Binding-site contacts:
Ligand atom O3 contacts residue ARG213 of chain 1.D at 3.8 Å.
Ligand atom N1 contacts residue LYS297 of chain 1.D at 4.0 Å.
Ligand atom C5 contacts residue ARG213 of chain 1.D at 3.7 Å.
Ligand atom C5 contacts residue THR214 of chain 1.D at 3.7 Å.
Ligand atom C11 contacts residue LYS297 of chain 1.D at 3.9 Å.
Ligand atom C6 contacts residue LYS297 of chain 1.D at 3.9 Å.
Ligand atom C2 contacts residue ARG213 of chain 1.D at 3.9 Å.
Ligand atom C7 contacts residue LYS297 of chain 1.D at 4.1 Å.
Ligand atom C9 contacts residue ASP209 of chain 1.D at 3.8 Å.
Ligand atom C4 contacts residue LYS297 of chain 1.D at 3.8 Å.
Ligand atom C10 contacts residue LYS297 of chain 1.D at 4.4 Å.
Ligand atom O1 contacts residue THR214 of chain 1.D at 4.0 Å.
Ligand atom C7 contacts residue ASP209 of chain 1.D at 3.8 Å.
Ligand atom C10 contacts residue ARG213 of chain 1.D at 3.8 Å.
Ligand atom N2 contacts residue THR214 of chain 1.D at 3.0 Å (h-bond).
Ligand atom N1 contacts residue THR214 of chain 1.D at 3.4 Å (h-bond).
Ligand atom C1 contacts residue ARG213 of chain 1.D at 3.9 Å.
Ligand atom C11 contacts residue ARG213 of chain 1.D at 3.6 Å.
Ligand atom C8 contacts residue LYS297 of chain 1.D at 4.3 Å.
Ligand atom N2 contacts residue ARG213 of chain 1.D at 3.3 Å.
Ligand atom C3 contacts residue LYS216 of chain 1.D at 4.4 Å.
Ligand atom N1 contacts residue ARG213 of chain 1.D at 3.6 Å.
Ligand atom C7 contacts residue ARG213 of chain 1.D at 4.1 Å.
Ligand atom C6 contacts residue ARG213 of chain 1.D at 3.6 Å.
Ligand atom O1 contacts residue ARG213 of chain 1.D at 4.4 Å.
Ligand atom C8 contacts residue ILE210 of chain 1.D at 4.2 Å (hydrophobic).
Ligand atom N2 contacts residue LYS297 of chain 1.D at 3.6 Å.
Ligand atom C6 contacts residue THR214 of chain 1.D at 4.0 Å.
Ligand atom C8 contacts residue ASP209 of chain 1.D at 3.5 Å.
Ligand atom C7 contacts residue THR214 of chain 1.D at 3.9 Å.
Ligand atom C3 contacts residue ARG213 of chain 1.D at 3.7 Å.
Ligand atom C5 contacts residue LYS297 of chain 1.D at 3.4 Å.
Ligand atom O3 contacts residue LYS297 of chain 1.D at 3.4 Å.
Ligand atom C3 contacts residue THR214 of chain 1.D at 4.2 Å.
Ligand atom C7 contacts residue ILE210 of chain 1.D at 4.1 Å (hydrophobic).
Ligand atom C6 contacts residue ASP209 of chain 1.D at 4.4 Å.

Sequence of chain 1.D:
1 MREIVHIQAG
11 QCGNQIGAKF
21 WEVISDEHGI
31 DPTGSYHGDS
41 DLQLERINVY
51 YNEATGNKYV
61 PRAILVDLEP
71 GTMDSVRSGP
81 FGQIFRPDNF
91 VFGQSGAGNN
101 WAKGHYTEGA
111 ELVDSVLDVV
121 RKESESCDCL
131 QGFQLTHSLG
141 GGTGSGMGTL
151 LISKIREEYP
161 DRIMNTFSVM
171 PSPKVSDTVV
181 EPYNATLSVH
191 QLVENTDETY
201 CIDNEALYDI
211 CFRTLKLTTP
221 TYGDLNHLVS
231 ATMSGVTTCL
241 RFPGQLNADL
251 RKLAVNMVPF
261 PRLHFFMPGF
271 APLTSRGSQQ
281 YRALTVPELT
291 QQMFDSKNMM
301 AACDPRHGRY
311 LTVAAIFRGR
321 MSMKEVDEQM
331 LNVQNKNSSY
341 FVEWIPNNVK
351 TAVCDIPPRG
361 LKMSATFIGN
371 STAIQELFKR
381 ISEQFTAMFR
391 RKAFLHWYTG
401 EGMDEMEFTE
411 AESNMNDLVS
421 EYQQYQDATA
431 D

The small molecule below binds the protein below.
Small molecule (SMILES): CC(CO)(CO)NC(=O)Nc1ccccc1